Sequence of chain 4.A:
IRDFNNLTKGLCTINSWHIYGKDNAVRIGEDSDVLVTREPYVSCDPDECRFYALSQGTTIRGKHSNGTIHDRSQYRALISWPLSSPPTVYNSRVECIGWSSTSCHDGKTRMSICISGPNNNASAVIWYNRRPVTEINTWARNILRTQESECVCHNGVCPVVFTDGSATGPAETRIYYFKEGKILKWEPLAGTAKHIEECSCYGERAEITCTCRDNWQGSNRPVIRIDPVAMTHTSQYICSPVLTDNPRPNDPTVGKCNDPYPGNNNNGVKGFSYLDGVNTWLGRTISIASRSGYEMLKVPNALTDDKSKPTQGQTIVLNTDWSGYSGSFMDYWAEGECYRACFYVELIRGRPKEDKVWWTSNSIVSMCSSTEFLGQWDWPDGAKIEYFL

The small molecule below binds the protein below.
Small molecule (SMILES): CC(=O)N[C@H]1[C@H](O[C@H]2[C@H](O)[C@@H](NC(C)=O)CO[C@@H]2CO)O[C@H](CO)[C@@H](O)[C@@H]1O

Binding-site contacts:
Ligand atom C1 contacts residue ASN155 of chain 4.A at 4.0 Å.
Ligand atom C1 contacts residue ASN6 of chain 4.A at 1.4 Å.
Ligand atom C5 contacts residue ASN155 of chain 4.A at 3.3 Å.
Ligand atom O7 contacts residue ASN6 of chain 4.A at 4.2 Å.
Ligand atom C6 contacts residue ASN155 of chain 4.A at 3.8 Å.
Ligand atom C3 contacts residue PHE4 of chain 4.A at 4.3 Å (hydrophobic).
Ligand atom N2 contacts residue PHE4 of chain 4.A at 2.8 Å (h-bond).
Ligand atom O5 contacts residue ASN155 of chain 4.A at 3.9 Å.
Ligand atom C7 contacts residue PHE4 of chain 4.A at 3.6 Å (hydrophobic).
Ligand atom C3 contacts residue ASP3 of chain 4.A at 4.0 Å.
Ligand atom O4 contacts residue ASN155 of chain 4.A at 4.4 Å.
Ligand atom C6 contacts residue ASP3 of chain 4.A at 3.4 Å.
Ligand atom C4 contacts residue ASN6 of chain 4.A at 4.2 Å.
Ligand atom C5 contacts residue ASN6 of chain 4.A at 3.5 Å.
Ligand atom O7 contacts residue ASP3 of chain 4.A at 4.5 Å.
Ligand atom O6 contacts residue ASP3 of chain 4.A at 2.5 Å (salt-bridge).
Ligand atom C7 contacts residue ASP3 of chain 4.A at 3.8 Å.
Ligand atom N2 contacts residue ASP3 of chain 4.A at 3.7 Å.
Ligand atom C4 contacts residue ASN155 of chain 4.A at 4.3 Å.
Ligand atom C2 contacts residue PHE4 of chain 4.A at 3.8 Å (hydrophobic).
Ligand atom C2 contacts residue ASN6 of chain 4.A at 2.5 Å.
Ligand atom N2 contacts residue ASN6 of chain 4.A at 2.9 Å (h-bond).
Ligand atom C5 contacts residue ASP3 of chain 4.A at 3.9 Å.
Ligand atom C1 contacts residue PHE4 of chain 4.A at 3.8 Å (hydrophobic).
Ligand atom O5 contacts residue ASN6 of chain 4.A at 2.2 Å (h-bond).
Ligand atom O3 contacts residue ASP3 of chain 4.A at 3.2 Å (salt-bridge).
Ligand atom O5 contacts residue ASP3 of chain 4.A at 3.3 Å (salt-bridge).
Ligand atom C3 contacts residue ASN6 of chain 4.A at 3.8 Å.
Ligand atom C7 contacts residue ASN6 of chain 4.A at 3.8 Å.
Ligand atom C8 contacts residue ASP3 of chain 4.A at 3.6 Å.
Ligand atom C8 contacts residue PHE4 of chain 4.A at 3.4 Å (hydrophobic).